Binding-site contacts:
Ligand atom O2B contacts residue LYS184 of chain 1.K at 3.4 Å.
Ligand atom O3A contacts residue GLY183 of chain 1.K at 3.7 Å.
Ligand atom O2A contacts residue MET186 of chain 1.K at 3.6 Å.
Ligand atom PG contacts residue LYS181 of chain 1.K at 3.5 Å.
Ligand atom C5 contacts residue PHE355 of chain 1.K at 3.7 Å (hydrophobic).
Ligand atom O1A contacts residue MG1 of chain 1.X at 3.9 Å.
Ligand atom N7 contacts residue GLY183 of chain 1.K at 3.9 Å.
Ligand atom O1B contacts residue LYS181 of chain 1.K at 3.1 Å (salt-bridge).
Ligand atom C2 contacts residue PHE355 of chain 1.K at 3.7 Å (hydrophobic).
Ligand atom O1B contacts residue GLY183 of chain 1.K at 3.1 Å (h-bond).
Ligand atom C1' contacts residue PHE355 of chain 1.K at 3.0 Å (hydrophobic).
Ligand atom O2G contacts residue FB1 of chain 1.Z at 3.4 Å (h-bond).
Ligand atom O1B contacts residue ALA182 of chain 1.K at 2.6 Å (h-bond).
Ligand atom O4' contacts residue PHE355 of chain 1.K at 3.0 Å.
Ligand atom O3G contacts residue FB1 of chain 1.Z at 3.6 Å (h-bond).
Ligand atom O2G contacts residue MG1 of chain 1.X at 1.9 Å.
Ligand atom C8 contacts residue GLY183 of chain 1.K at 3.7 Å.
Ligand atom C4 contacts residue PHE355 of chain 1.K at 3.3 Å (hydrophobic).
Ligand atom O2B contacts residue MG1 of chain 1.X at 3.3 Å.
Ligand atom N9 contacts residue PHE355 of chain 1.K at 3.1 Å.
Ligand atom C8 contacts residue PHE355 of chain 1.K at 3.6 Å (hydrophobic).
Ligand atom C6 contacts residue PHE355 of chain 1.K at 3.9 Å (hydrophobic).
Ligand atom S1G contacts residue ARG212 of chain 1.K at 3.5 Å (salt-bridge).
Ligand atom O3A contacts residue LYS184 of chain 1.K at 3.8 Å.
Ligand atom O3B contacts residue LYS181 of chain 1.K at 3.3 Å.
Ligand atom PG contacts residue MG1 of chain 1.X at 3.4 Å.
Ligand atom N3 contacts residue PHE355 of chain 1.K at 3.4 Å.
Ligand atom O3G contacts residue LYS184 of chain 1.K at 3.8 Å.
Ligand atom PB contacts residue LYS181 of chain 1.K at 3.8 Å.
Ligand atom O3G contacts residue LYS181 of chain 1.K at 2.5 Å (salt-bridge).
Ligand atom O3G contacts residue PRO180 of chain 1.K at 3.2 Å.
Ligand atom N7 contacts residue MET186 of chain 1.K at 3.8 Å.
Ligand atom O2B contacts residue THR185 of chain 1.K at 2.7 Å (h-bond).
Ligand atom N1 contacts residue PHE355 of chain 1.K at 3.7 Å.
Ligand atom S1G contacts residue LYS181 of chain 1.K at 3.7 Å.
Ligand atom PB contacts residue LYS184 of chain 1.K at 3.8 Å.
Ligand atom O1B contacts residue LYS184 of chain 1.K at 3.3 Å (salt-bridge).
Ligand atom N6 contacts residue THR158 of chain 1.K at 3.4 Å.
Ligand atom O2G contacts residue ARG212 of chain 1.K at 3.9 Å.
Ligand atom O2G contacts residue THR185 of chain 1.K at 3.5 Å (h-bond).

Sequence of chain 1.K:
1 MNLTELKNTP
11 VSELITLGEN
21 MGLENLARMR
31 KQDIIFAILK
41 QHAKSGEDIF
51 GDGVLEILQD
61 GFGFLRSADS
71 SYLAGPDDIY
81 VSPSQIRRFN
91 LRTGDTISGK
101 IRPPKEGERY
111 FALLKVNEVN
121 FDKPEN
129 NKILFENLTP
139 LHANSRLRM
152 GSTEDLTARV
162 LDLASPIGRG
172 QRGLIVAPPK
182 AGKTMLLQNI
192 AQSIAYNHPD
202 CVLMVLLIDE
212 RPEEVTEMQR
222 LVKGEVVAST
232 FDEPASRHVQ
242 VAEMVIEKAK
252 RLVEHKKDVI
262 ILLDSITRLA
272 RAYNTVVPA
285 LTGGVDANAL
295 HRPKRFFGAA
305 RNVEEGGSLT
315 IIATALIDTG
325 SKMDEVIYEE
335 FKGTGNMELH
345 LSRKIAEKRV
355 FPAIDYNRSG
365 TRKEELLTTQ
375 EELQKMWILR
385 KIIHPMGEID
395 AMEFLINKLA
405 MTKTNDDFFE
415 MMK

This small molecule binds to this protein.
Small molecule (SMILES): Nc1ncnc2c1ncn2[C@@H]1O[C@H](COP(=O)(O)OP(=O)(O)OP(O)(O)=S)[C@@H](O)[C@H]1O